This small molecule binds to this protein.
Small molecule (SMILES): Nc1nc2c(ncn2[C@@H]2O[C@H](CO[P](=O)(O)O[C@@H]3[C@H](O)[C@@H](CO)O[C@H]3n3ccc(=O)[nH]c3=O)[C@@H](O)[C@H]2O)c(=O)[nH]1

Binding-site contacts:
Ligand atom N3G contacts residue U2G1 of chain 1.J at 3.1 Å (h-bond).
Ligand atom O6G contacts residue THR45 of chain 1.A at 2.9 Å (h-bond).
Ligand atom O3D contacts residue LYS104 of chain 1.A at 3.2 Å.
Ligand atom C6G contacts residue THR45 of chain 1.A at 3.7 Å.
Ligand atom C6G contacts residue ASN44 of chain 1.A at 3.8 Å.
Ligand atom O4B contacts residue ARG85 of chain 1.A at 3.4 Å (salt-bridge).
Ligand atom O6G contacts residue SO41 of chain 1.G at 3.7 Å.
Ligand atom C2G contacts residue SO41 of chain 1.G at 3.6 Å.
Ligand atom O6G contacts residue HIS12 of chain 1.B at 2.9 Å.
Ligand atom O3B contacts residue ALA122 of chain 1.A at 3.7 Å.
Ligand atom C2B contacts residue LYS66 of chain 1.A at 3.5 Å.
Ligand atom O2P contacts residue SER123 of chain 1.A at 3.2 Å (h-bond).
Ligand atom N9G contacts residue VAL43 of chain 1.A at 3.7 Å.
Ligand atom C8G contacts residue THR45 of chain 1.A at 3.5 Å.
Ligand atom C2B contacts residue ASP121 of chain 1.A at 3.3 Å.
Ligand atom O6G contacts residue PHE120 of chain 1.A at 3.6 Å.
Ligand atom N7G contacts residue VAL43 of chain 1.A at 3.8 Å.
Ligand atom O4B contacts residue VAL43 of chain 1.A at 3.8 Å.
Ligand atom N2G contacts residue PHE120 of chain 1.A at 3.6 Å.
Ligand atom O2P contacts residue ALA122 of chain 1.A at 3.4 Å.
Ligand atom C6G contacts residue PHE120 of chain 1.A at 3.6 Å (hydrophobic).
Ligand atom C2G contacts residue U2G1 of chain 1.J at 3.5 Å.
Ligand atom O2D contacts residue SER123 of chain 1.A at 3.5 Å (h-bond).
Ligand atom N7G contacts residue PHE120 of chain 1.A at 3.7 Å.
Ligand atom C8G contacts residue VAL43 of chain 1.A at 3.4 Å (hydrophobic).
Ligand atom O1P contacts residue SER123 of chain 1.A at 2.5 Å (h-bond).
Ligand atom C2G contacts residue PHE120 of chain 1.A at 3.4 Å (hydrophobic).
Ligand atom O6G contacts residue ASN44 of chain 1.A at 3.4 Å.
Ligand atom N2G contacts residue SO41 of chain 1.G at 2.9 Å (h-bond).
Ligand atom C5G contacts residue THR45 of chain 1.A at 3.8 Å.
Ligand atom O2D contacts residue LYS104 of chain 1.A at 3.7 Å.
Ligand atom N7G contacts residue THR45 of chain 1.A at 2.6 Å (h-bond).
Ligand atom N1G contacts residue SO41 of chain 1.G at 2.8 Å (h-bond).
Ligand atom C5G contacts residue PHE120 of chain 1.A at 3.6 Å (hydrophobic).
Ligand atom O2B contacts residue LYS66 of chain 1.A at 2.9 Å.
Ligand atom C6G contacts residue SO41 of chain 1.G at 3.7 Å.
Ligand atom O3D contacts residue SER123 of chain 1.A at 2.9 Å (h-bond).
Ligand atom N2G contacts residue U2G1 of chain 1.J at 3.0 Å (h-bond).
Ligand atom N1G contacts residue PHE120 of chain 1.A at 3.4 Å (h-bond).
Ligand atom P contacts residue SER123 of chain 1.A at 3.4 Å.

Sequence of chain 1.B:
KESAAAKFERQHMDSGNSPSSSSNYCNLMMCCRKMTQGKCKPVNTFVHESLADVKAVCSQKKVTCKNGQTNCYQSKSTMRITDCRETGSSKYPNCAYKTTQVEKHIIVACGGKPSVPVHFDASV

Sequence of chain 2.B:
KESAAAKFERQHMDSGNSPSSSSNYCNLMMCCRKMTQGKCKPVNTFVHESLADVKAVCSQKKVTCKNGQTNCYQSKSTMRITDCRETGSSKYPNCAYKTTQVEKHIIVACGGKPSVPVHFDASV

Sequence of chain 1.A:
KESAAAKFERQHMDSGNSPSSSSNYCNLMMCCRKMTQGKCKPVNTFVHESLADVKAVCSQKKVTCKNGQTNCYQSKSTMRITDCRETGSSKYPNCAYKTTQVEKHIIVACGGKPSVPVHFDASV